A protein and the small-molecule ligand that binds it are described below.
Small molecule (SMILES): [H]/N=c1\ccccoc1=O

Sequence of chain 1.D:
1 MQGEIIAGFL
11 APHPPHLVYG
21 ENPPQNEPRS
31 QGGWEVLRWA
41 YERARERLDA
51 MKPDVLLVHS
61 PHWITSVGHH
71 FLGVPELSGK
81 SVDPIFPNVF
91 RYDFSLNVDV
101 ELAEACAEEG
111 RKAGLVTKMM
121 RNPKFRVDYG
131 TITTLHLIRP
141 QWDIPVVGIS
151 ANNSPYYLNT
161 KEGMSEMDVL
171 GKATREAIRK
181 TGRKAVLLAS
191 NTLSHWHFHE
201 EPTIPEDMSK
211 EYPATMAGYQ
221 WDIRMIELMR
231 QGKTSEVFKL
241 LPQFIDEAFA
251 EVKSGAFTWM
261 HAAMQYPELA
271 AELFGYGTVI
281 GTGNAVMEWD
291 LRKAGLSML

Binding-site contacts:
Ligand atom C6 contacts residue HIS16 of chain 1.D at 4.3 Å.
Ligand atom C5 contacts residue PHE86 of chain 1.D at 4.2 Å (hydrophobic).
Ligand atom C3 contacts residue THR282 of chain 1.D at 3.5 Å.
Ligand atom N contacts residue GLU251 of chain 1.D at 3.3 Å (salt-bridge).
Ligand atom N contacts residue HIS13 of chain 1.D at 3.4 Å (h-bond).
Ligand atom O1 contacts residue HIS13 of chain 1.D at 3.5 Å (h-bond).
Ligand atom N contacts residue OH1 of chain 1.J at 3.4 Å (h-bond).
Ligand atom O1 contacts residue FE21 of chain 1.H at 2.4 Å.
Ligand atom C6 contacts residue PRO14 of chain 1.D at 4.2 Å (hydrophobic).
Ligand atom C6 contacts residue PHE86 of chain 1.D at 3.6 Å (hydrophobic).
Ligand atom C2 contacts residue OH1 of chain 1.J at 3.8 Å.
Ligand atom O2 contacts residue PRO15 of chain 1.D at 3.3 Å.
Ligand atom C5 contacts residue ILE280 of chain 1.D at 3.9 Å (hydrophobic).
Ligand atom C2 contacts residue HIS13 of chain 1.D at 4.0 Å.
Ligand atom N contacts residue FE21 of chain 1.H at 2.5 Å.
Ligand atom C4 contacts residue THR282 of chain 1.D at 3.1 Å.
Ligand atom C2 contacts residue THR192 of chain 1.D at 3.5 Å.
Ligand atom C2 contacts residue FE21 of chain 1.H at 3.2 Å.
Ligand atom C3 contacts residue HIS195 of chain 1.D at 3.4 Å.
Ligand atom C3 contacts residue THR192 of chain 1.D at 3.5 Å.
Ligand atom C4 contacts residue VAL279 of chain 1.D at 4.0 Å (hydrophobic).
Ligand atom O1 contacts residue HIS195 of chain 1.D at 4.3 Å.
Ligand atom C6 contacts residue ILE280 of chain 1.D at 4.5 Å (hydrophobic).
Ligand atom N contacts residue THR192 of chain 1.D at 2.8 Å.
Ligand atom O1 contacts residue OH1 of chain 1.J at 3.0 Å (h-bond).
Ligand atom C5 contacts residue THR282 of chain 1.D at 4.3 Å.
Ligand atom C2 contacts residue HIS195 of chain 1.D at 3.4 Å.
Ligand atom C1 contacts residue HIS195 of chain 1.D at 4.2 Å.
Ligand atom C5 contacts residue VAL279 of chain 1.D at 4.0 Å (hydrophobic).
Ligand atom C1 contacts residue HIS13 of chain 1.D at 3.7 Å.
Ligand atom C1 contacts residue OH1 of chain 1.J at 3.8 Å.
Ligand atom O1 contacts residue GLU251 of chain 1.D at 4.4 Å.
Ligand atom C6 contacts residue PRO15 of chain 1.D at 3.5 Å (hydrophobic).
Ligand atom O2 contacts residue PRO14 of chain 1.D at 3.7 Å.
Ligand atom O1 contacts residue HIS62 of chain 1.D at 3.5 Å (h-bond).
Ligand atom O2 contacts residue FE21 of chain 1.H at 4.5 Å.
Ligand atom C1 contacts residue FE21 of chain 1.H at 3.1 Å.
Ligand atom O2 contacts residue HIS13 of chain 1.D at 4.0 Å.
Ligand atom N contacts residue HIS195 of chain 1.D at 3.1 Å (h-bond).
Ligand atom C4 contacts residue HIS195 of chain 1.D at 4.2 Å.